Binding-site contacts:
Ligand atom O7 contacts residue ASN1121 of chain 1.E at 3.7 Å.
Ligand atom C3 contacts residue ASN1121 of chain 1.E at 3.7 Å.
Ligand atom O5 contacts residue ASN1121 of chain 1.E at 2.3 Å (h-bond).
Ligand atom N2 contacts residue ASN1121 of chain 1.E at 2.7 Å (h-bond).
Ligand atom C7 contacts residue ASN1121 of chain 1.E at 3.5 Å.
Ligand atom C5 contacts residue ASN1121 of chain 1.E at 3.6 Å.
Ligand atom C4 contacts residue ASN1121 of chain 1.E at 4.2 Å.
Ligand atom C1 contacts residue ASN1121 of chain 1.E at 1.4 Å.
Ligand atom C2 contacts residue ASN1121 of chain 1.E at 2.4 Å.

Sequence of chain 1.E:
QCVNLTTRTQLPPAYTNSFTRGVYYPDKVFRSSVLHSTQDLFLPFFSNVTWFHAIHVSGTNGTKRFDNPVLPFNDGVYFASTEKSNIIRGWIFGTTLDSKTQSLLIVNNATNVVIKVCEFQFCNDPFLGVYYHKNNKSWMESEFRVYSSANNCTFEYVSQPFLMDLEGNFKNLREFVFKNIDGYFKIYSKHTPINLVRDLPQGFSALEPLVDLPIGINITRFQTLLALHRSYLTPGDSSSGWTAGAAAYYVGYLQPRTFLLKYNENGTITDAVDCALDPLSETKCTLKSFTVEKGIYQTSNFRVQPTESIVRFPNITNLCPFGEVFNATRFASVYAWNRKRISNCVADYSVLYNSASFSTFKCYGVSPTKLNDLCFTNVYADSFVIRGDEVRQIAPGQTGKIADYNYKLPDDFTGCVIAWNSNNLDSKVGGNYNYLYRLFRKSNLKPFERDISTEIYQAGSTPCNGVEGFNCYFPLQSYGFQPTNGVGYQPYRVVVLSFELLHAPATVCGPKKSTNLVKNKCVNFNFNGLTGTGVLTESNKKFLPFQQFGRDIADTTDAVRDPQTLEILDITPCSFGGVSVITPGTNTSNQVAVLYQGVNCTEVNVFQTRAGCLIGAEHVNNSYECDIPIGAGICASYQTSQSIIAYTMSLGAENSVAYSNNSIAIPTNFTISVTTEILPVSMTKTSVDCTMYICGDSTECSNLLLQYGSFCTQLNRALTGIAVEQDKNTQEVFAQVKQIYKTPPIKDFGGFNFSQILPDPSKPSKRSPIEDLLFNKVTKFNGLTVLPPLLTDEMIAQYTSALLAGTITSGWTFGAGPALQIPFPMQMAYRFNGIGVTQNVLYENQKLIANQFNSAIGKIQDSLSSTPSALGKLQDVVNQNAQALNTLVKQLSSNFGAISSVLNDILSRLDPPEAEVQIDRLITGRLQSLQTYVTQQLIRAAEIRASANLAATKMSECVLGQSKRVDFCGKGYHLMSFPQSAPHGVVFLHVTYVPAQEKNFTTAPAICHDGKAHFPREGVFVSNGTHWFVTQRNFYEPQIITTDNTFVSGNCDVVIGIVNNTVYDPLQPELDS

A small-molecule ligand and the protein it binds are described below.
Small molecule (SMILES): CC(=O)N[C@H]1[C@H](O[C@H]2[C@H](O)[C@@H](NC(C)=O)CO[C@@H]2CO)O[C@H](CO)[C@@H](O)[C@@H]1O